A protein and the small-molecule ligand that binds it are described below.
Small molecule (SMILES): CC(=O)N[C@@H]1[C@@H](O)[C@H](O)[C@@H](CO)O[C@H]1O

Sequence of chain 33.C:
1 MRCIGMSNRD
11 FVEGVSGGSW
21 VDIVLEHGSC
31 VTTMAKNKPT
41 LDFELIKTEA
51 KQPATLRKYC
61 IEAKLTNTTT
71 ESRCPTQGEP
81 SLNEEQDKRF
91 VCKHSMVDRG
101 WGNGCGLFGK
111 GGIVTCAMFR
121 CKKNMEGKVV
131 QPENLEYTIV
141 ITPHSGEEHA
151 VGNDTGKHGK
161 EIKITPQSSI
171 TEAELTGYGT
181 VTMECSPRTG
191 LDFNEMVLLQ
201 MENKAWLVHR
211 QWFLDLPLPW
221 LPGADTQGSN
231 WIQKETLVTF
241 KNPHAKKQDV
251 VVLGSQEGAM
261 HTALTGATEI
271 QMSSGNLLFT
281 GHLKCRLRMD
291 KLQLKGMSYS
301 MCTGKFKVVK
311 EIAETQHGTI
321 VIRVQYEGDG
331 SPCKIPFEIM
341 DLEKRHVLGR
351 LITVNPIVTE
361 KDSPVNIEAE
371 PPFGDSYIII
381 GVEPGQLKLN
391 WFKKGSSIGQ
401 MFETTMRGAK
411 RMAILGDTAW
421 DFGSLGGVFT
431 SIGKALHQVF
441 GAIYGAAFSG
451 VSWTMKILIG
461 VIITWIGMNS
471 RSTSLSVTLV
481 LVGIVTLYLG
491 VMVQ

Sequence of chain 33.A:
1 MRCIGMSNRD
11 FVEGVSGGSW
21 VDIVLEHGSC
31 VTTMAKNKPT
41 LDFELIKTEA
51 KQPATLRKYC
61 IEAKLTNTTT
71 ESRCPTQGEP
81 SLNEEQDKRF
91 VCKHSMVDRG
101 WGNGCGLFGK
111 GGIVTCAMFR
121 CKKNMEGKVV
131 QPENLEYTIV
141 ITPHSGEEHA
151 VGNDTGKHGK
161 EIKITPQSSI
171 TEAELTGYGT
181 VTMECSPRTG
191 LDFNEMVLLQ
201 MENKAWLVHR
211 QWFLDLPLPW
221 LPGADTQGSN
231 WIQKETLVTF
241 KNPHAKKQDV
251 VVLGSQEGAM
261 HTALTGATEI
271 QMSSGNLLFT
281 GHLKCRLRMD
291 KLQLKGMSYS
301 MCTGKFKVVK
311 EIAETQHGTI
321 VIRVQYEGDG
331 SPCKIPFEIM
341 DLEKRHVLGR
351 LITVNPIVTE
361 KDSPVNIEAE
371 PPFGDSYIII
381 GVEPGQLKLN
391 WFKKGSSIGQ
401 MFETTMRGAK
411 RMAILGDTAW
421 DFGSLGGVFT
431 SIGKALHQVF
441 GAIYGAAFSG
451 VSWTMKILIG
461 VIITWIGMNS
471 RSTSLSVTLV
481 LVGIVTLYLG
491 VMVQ

Binding-site contacts:
Ligand atom O6 contacts residue LYS157 of chain 33.C at 3.2 Å (salt-bridge).
Ligand atom C1 contacts residue HIS149 of chain 33.C at 3.4 Å.
Ligand atom C4 contacts residue HIS149 of chain 33.C at 4.0 Å.
Ligand atom O5 contacts residue ASN153 of chain 33.C at 2.4 Å (h-bond).
Ligand atom C4 contacts residue ASN153 of chain 33.C at 4.2 Å.
Ligand atom C7 contacts residue HIS149 of chain 33.C at 4.3 Å.
Ligand atom N2 contacts residue HIS149 of chain 33.C at 4.2 Å.
Ligand atom C6 contacts residue LYS157 of chain 33.C at 3.6 Å.
Ligand atom C2 contacts residue ASN153 of chain 33.C at 2.5 Å.
Ligand atom C3 contacts residue HIS149 of chain 33.C at 4.3 Å.
Ligand atom C8 contacts residue HIS149 of chain 33.C at 3.7 Å.
Ligand atom C5 contacts residue ASN153 of chain 33.C at 3.7 Å.
Ligand atom C1 contacts residue HIS158 of chain 33.C at 4.1 Å.
Ligand atom C5 contacts residue LYS157 of chain 33.C at 3.9 Å.
Ligand atom N2 contacts residue ASN153 of chain 33.C at 2.9 Å (h-bond).
Ligand atom O5 contacts residue HIS149 of chain 33.C at 3.5 Å.
Ligand atom O7 contacts residue GLY102 of chain 33.A at 3.0 Å (h-bond).
Ligand atom O5 contacts residue THR155 of chain 33.C at 4.5 Å.
Ligand atom C1 contacts residue ASN153 of chain 33.C at 1.4 Å.
Ligand atom C5 contacts residue HIS158 of chain 33.C at 4.0 Å.
Ligand atom C2 contacts residue HIS149 of chain 33.C at 3.6 Å.
Ligand atom C7 contacts residue GLY102 of chain 33.A at 4.1 Å.
Ligand atom C7 contacts residue ASN153 of chain 33.C at 3.6 Å.
Ligand atom O7 contacts residue ASN153 of chain 33.C at 4.5 Å.
Ligand atom C6 contacts residue HIS158 of chain 33.C at 3.7 Å.
Ligand atom O5 contacts residue HIS158 of chain 33.C at 3.1 Å.
Ligand atom C5 contacts residue HIS149 of chain 33.C at 4.2 Å.
Ligand atom O3 contacts residue HIS149 of chain 33.C at 4.0 Å.
Ligand atom O4 contacts residue LYS157 of chain 33.C at 4.5 Å.
Ligand atom C1 contacts residue THR155 of chain 33.C at 3.8 Å.
Ligand atom C3 contacts residue ASN153 of chain 33.C at 3.8 Å.
Ligand atom C8 contacts residue TRP101 of chain 33.A at 4.4 Å (hydrophobic).
Ligand atom C8 contacts residue ASN153 of chain 33.C at 4.0 Å.
Ligand atom O7 contacts residue TRP101 of chain 33.A at 3.8 Å.